Sequence of chain 1.I:
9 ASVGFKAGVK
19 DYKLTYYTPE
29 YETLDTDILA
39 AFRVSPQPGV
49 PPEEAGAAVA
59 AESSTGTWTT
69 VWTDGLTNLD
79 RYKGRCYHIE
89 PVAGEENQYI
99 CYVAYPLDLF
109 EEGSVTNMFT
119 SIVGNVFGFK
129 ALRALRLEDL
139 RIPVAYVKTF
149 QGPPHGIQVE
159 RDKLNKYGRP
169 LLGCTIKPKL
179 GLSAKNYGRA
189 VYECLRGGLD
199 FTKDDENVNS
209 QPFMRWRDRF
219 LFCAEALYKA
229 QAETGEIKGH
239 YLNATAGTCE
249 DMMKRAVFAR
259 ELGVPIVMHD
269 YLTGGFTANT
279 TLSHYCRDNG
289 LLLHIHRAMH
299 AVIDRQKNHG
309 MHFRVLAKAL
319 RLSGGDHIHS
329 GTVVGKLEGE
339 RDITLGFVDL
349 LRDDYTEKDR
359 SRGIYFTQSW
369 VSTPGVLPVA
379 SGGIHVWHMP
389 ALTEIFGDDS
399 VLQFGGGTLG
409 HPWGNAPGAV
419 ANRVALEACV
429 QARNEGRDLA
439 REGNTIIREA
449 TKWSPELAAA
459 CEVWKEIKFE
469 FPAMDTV

Binding-site contacts:
Ligand atom O22 contacts residue LYS177 of chain 1.K at 3.3 Å (salt-bridge).
Ligand atom O6P contacts residue HIS327 of chain 1.K at 3.5 Å (h-bond).
Ligand atom O5P contacts residue SER379 of chain 1.K at 3.3 Å (h-bond).
Ligand atom O22 contacts residue GLU60 of chain 1.I at 3.8 Å.
Ligand atom O3P contacts residue GLY381 of chain 1.K at 2.9 Å (h-bond).
Ligand atom O2P contacts residue GLY404 of chain 1.K at 3.9 Å.
Ligand atom C3 contacts residue ASN123 of chain 1.I at 3.7 Å.
Ligand atom O3P contacts residue LYS334 of chain 1.K at 3.1 Å (salt-bridge).
Ligand atom O3P contacts residue GLY380 of chain 1.K at 3.3 Å.
Ligand atom C5 contacts residue ASN123 of chain 1.I at 3.6 Å.
Ligand atom O4P contacts residue ARG295 of chain 1.K at 2.9 Å (salt-bridge).
Ligand atom C1 contacts residue SER379 of chain 1.K at 3.7 Å.
Ligand atom O1P contacts residue GLY403 of chain 1.K at 3.4 Å.
Ligand atom O3P contacts residue TRP66 of chain 1.I at 3.6 Å.
Ligand atom O4 contacts residue SER379 of chain 1.K at 2.8 Å (h-bond).
Ligand atom O3 contacts residue ASP203 of chain 1.K at 3.7 Å.
Ligand atom P2 contacts residue HIS327 of chain 1.K at 3.6 Å.
Ligand atom O21 contacts residue LYS334 of chain 1.K at 3.1 Å (salt-bridge).
Ligand atom O3 contacts residue HIS294 of chain 1.K at 3.7 Å.
Ligand atom O1P contacts residue THR65 of chain 1.I at 2.9 Å (h-bond).
Ligand atom O22 contacts residue LYS175 of chain 1.K at 3.0 Å (salt-bridge).
Ligand atom P1 contacts residue THR65 of chain 1.I at 3.7 Å.
Ligand atom O22 contacts residue ASP203 of chain 1.K at 3.1 Å (salt-bridge).
Ligand atom O2P contacts residue GLY403 of chain 1.K at 2.8 Å (h-bond).
Ligand atom C2 contacts residue GLU60 of chain 1.I at 3.8 Å.
Ligand atom O21 contacts residue GLU60 of chain 1.I at 2.8 Å (salt-bridge).
Ligand atom P1 contacts residue GLY404 of chain 1.K at 3.9 Å.
Ligand atom P2 contacts residue ARG295 of chain 1.K at 3.8 Å.
Ligand atom C3 contacts residue GLU204 of chain 1.K at 3.6 Å.
Ligand atom O6P contacts residue ARG295 of chain 1.K at 3.2 Å (salt-bridge).
Ligand atom O4P contacts residue LEU335 of chain 1.K at 3.6 Å.
Ligand atom O1 contacts residue LYS175 of chain 1.K at 3.2 Å (salt-bridge).
Ligand atom O1P contacts residue LYS175 of chain 1.K at 3.3 Å.
Ligand atom O3 contacts residue GLU204 of chain 1.K at 2.9 Å (salt-bridge).
Ligand atom O1P contacts residue GLY404 of chain 1.K at 2.7 Å (h-bond).
Ligand atom O3P contacts residue THR65 of chain 1.I at 3.9 Å.
Ligand atom O5P contacts residue HIS327 of chain 1.K at 2.7 Å (h-bond).
Ligand atom O1 contacts residue LYS334 of chain 1.K at 3.9 Å.
Ligand atom O5 contacts residue LEU335 of chain 1.K at 3.2 Å.
Ligand atom O4 contacts residue HIS327 of chain 1.K at 3.8 Å.

Sequence of chain 1.K:
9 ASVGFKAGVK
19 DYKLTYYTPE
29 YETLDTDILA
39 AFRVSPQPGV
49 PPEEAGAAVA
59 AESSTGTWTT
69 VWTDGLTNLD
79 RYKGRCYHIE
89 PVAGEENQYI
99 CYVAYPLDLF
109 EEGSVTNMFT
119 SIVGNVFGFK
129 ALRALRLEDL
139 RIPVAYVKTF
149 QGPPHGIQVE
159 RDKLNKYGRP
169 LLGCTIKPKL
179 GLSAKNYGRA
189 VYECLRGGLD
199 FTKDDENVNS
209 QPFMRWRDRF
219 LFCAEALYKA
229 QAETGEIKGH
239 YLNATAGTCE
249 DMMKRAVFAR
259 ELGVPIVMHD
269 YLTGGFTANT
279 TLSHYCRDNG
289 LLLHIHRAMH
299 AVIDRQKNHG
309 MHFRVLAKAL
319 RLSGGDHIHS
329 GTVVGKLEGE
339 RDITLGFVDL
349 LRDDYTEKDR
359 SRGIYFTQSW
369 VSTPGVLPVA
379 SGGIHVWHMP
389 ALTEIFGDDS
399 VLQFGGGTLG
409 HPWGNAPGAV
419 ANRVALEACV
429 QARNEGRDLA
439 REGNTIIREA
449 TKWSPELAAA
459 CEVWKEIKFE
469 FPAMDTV

A small-molecule ligand and the protein it binds are described below.
Small molecule (SMILES): O=P(O)(O)OC[C@@H](O)[C@H](O)C(O)(O)COP(=O)(O)O